Sequence of chain 2.D:
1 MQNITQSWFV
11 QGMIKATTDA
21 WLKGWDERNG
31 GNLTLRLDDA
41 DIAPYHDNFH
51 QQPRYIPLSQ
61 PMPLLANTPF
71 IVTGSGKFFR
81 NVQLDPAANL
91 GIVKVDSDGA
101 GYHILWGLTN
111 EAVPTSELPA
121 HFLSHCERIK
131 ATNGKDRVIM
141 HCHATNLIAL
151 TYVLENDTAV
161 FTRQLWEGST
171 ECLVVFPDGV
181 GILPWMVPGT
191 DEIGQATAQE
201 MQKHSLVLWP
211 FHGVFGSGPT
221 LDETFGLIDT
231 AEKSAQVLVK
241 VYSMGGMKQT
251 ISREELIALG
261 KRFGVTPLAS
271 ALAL

Binding-site contacts:
Ligand atom O3P contacts residue SER75 of chain 2.D at 3.9 Å.
Ligand atom O1 contacts residue HIS143 of chain 2.D at 3.1 Å (h-bond).
Ligand atom O4P contacts residue SER75 of chain 2.D at 3.3 Å (h-bond).
Ligand atom O2 contacts residue HIS141 of chain 2.D at 3.1 Å (h-bond).
Ligand atom C1 contacts residue ASN32 of chain 2.D at 3.5 Å.
Ligand atom C1 contacts residue ZN1 of chain 2.AA at 2.7 Å.
Ligand atom P contacts residue ASN32 of chain 2.D at 3.8 Å.
Ligand atom P contacts residue GLY76 of chain 2.D at 3.8 Å.
Ligand atom P contacts residue ASN29 of chain 2.D at 3.6 Å.
Ligand atom C2 contacts residue ASN29 of chain 2.D at 3.4 Å.
Ligand atom O2 contacts residue ZN1 of chain 2.AA at 2.2 Å.
Ligand atom O3P contacts residue GLY74 of chain 2.D at 3.9 Å.
Ligand atom O4P contacts residue GLY76 of chain 2.D at 3.5 Å (h-bond).
Ligand atom O1 contacts residue ASN32 of chain 2.D at 3.8 Å.
Ligand atom O1 contacts residue GLY31 of chain 2.D at 2.8 Å (h-bond).
Ligand atom O4P contacts residue SER116 of chain 2.D at 2.9 Å (h-bond).
Ligand atom O1 contacts residue ZN1 of chain 2.AA at 2.2 Å.
Ligand atom N2 contacts residue ASN32 of chain 2.D at 3.8 Å.
Ligand atom O2 contacts residue GLU117 of chain 2.D at 2.6 Å (salt-bridge).
Ligand atom N2 contacts residue HIS212 of chain 2.D at 4.0 Å.
Ligand atom O3P contacts residue GLY76 of chain 2.D at 3.0 Å (h-bond).
Ligand atom P contacts residue THR115 of chain 2.D at 3.7 Å.
Ligand atom C2 contacts residue ASN32 of chain 2.D at 3.8 Å.
Ligand atom O2P contacts residue GLY31 of chain 2.D at 3.5 Å (h-bond).
Ligand atom O4P contacts residue THR115 of chain 2.D at 3.8 Å.
Ligand atom N2 contacts residue GLU117 of chain 2.D at 3.1 Å (salt-bridge).
Ligand atom O3P contacts residue ASN29 of chain 2.D at 2.7 Å (h-bond).
Ligand atom N2 contacts residue ZN1 of chain 2.AA at 2.8 Å.
Ligand atom O1P contacts residue SER116 of chain 2.D at 3.8 Å.
Ligand atom O2P contacts residue THR115 of chain 2.D at 2.4 Å (h-bond).
Ligand atom O1 contacts residue ASN29 of chain 2.D at 4.0 Å.
Ligand atom O1 contacts residue HIS141 of chain 2.D at 3.3 Å (h-bond).
Ligand atom O1P contacts residue ASN32 of chain 2.D at 3.5 Å (h-bond).
Ligand atom O2P contacts residue ASN32 of chain 2.D at 2.7 Å (h-bond).
Ligand atom N2 contacts residue HIS141 of chain 2.D at 4.0 Å.
Ligand atom O2 contacts residue HIS212 of chain 2.D at 3.0 Å (h-bond).
Ligand atom C1 contacts residue GLY31 of chain 2.D at 3.8 Å.
Ligand atom O1P contacts residue ASN29 of chain 2.D at 3.7 Å.
Ligand atom C1 contacts residue HIS141 of chain 2.D at 3.9 Å.
Ligand atom O1 contacts residue GLY30 of chain 2.D at 3.6 Å.

The small molecule below binds the protein below.
Small molecule (SMILES): O=C(COP(=O)(O)O)NO